Sequence of chain 1.A:
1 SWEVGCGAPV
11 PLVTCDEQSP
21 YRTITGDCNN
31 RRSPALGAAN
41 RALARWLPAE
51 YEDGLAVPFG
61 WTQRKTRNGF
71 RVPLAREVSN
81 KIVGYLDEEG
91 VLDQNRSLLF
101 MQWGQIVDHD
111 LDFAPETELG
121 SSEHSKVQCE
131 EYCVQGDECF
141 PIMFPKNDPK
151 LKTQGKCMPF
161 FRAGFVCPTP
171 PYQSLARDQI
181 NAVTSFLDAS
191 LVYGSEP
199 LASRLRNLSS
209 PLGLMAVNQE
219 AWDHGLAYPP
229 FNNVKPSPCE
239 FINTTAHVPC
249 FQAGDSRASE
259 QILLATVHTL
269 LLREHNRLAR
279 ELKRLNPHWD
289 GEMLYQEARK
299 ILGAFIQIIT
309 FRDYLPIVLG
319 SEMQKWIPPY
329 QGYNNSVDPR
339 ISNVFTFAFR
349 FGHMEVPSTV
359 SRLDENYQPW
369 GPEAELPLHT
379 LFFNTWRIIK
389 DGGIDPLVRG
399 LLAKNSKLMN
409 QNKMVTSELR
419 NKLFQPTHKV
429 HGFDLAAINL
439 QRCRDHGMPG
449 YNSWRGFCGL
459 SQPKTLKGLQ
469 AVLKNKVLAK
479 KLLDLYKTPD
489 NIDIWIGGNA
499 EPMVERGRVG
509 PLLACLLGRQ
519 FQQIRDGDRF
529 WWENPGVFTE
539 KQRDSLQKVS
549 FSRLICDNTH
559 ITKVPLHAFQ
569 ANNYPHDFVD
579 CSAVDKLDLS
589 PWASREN

Binding-site contacts:
Ligand atom C4 contacts residue ASN332 of chain 1.A at 4.1 Å.
Ligand atom C5 contacts residue ASN332 of chain 1.A at 3.6 Å.
Ligand atom C3 contacts residue ASN332 of chain 1.A at 3.7 Å.
Ligand atom C5 contacts residue SER334 of chain 1.A at 3.7 Å.
Ligand atom N2 contacts residue ASN332 of chain 1.A at 2.9 Å (h-bond).
Ligand atom O7 contacts residue ASN332 of chain 1.A at 4.1 Å.
Ligand atom C2 contacts residue ASN332 of chain 1.A at 2.4 Å.
Ligand atom O6 contacts residue SER334 of chain 1.A at 4.2 Å.
Ligand atom C6 contacts residue VAL335 of chain 1.A at 4.4 Å (hydrophobic).
Ligand atom O5 contacts residue SER334 of chain 1.A at 3.6 Å.
Ligand atom C6 contacts residue SER334 of chain 1.A at 3.8 Å.
Ligand atom O5 contacts residue ASN332 of chain 1.A at 2.3 Å (h-bond).
Ligand atom O5 contacts residue VAL335 of chain 1.A at 3.5 Å.
Ligand atom C1 contacts residue ASN332 of chain 1.A at 1.4 Å.
Ligand atom O6 contacts residue VAL335 of chain 1.A at 3.8 Å.
Ligand atom C1 contacts residue VAL335 of chain 1.A at 4.3 Å (hydrophobic).
Ligand atom C1 contacts residue SER334 of chain 1.A at 4.2 Å.
Ligand atom C7 contacts residue ASN332 of chain 1.A at 3.7 Å.

The protein below binds the small molecule below.
Small molecule (SMILES): CC(=O)N[C@@H]1[C@@H](O)[C@H](O)[C@@H](CO)O[C@H]1O